This protein binds this small molecule.
Small molecule (SMILES): Fc1ccc(F)c(C2=NCCC2)c1

Binding-site contacts:
Ligand atom CAI contacts residue MET174 of chain 1.B at 3.5 Å (hydrophobic).
Ligand atom CAK contacts residue PRO123 of chain 1.B at 4.1 Å (hydrophobic).
Ligand atom CAK contacts residue PHE215 of chain 1.A at 3.9 Å (hydrophobic).
Ligand atom CAM contacts residue VAL120 of chain 1.B at 3.9 Å (hydrophobic).
Ligand atom NAC contacts residue TRP177 of chain 1.B at 4.0 Å.
Ligand atom CAG contacts residue NDP1 of chain 1.G at 3.6 Å.
Ligand atom CAL contacts residue VAL120 of chain 1.B at 3.8 Å (hydrophobic).
Ligand atom CAM contacts residue CYS122 of chain 1.B at 3.9 Å (hydrophobic).
Ligand atom CAM contacts residue THR121 of chain 1.B at 3.6 Å.
Ligand atom NAC contacts residue NDP1 of chain 1.G at 3.2 Å (h-bond).
Ligand atom CAD contacts residue NDP1 of chain 1.G at 4.0 Å.
Ligand atom CAH contacts residue NDP1 of chain 1.G at 3.6 Å.
Ligand atom CAG contacts residue ASP233 of chain 1.A at 3.9 Å.
Ligand atom CAE contacts residue ASP233 of chain 1.A at 4.2 Å.
Ligand atom CAF contacts residue TRP177 of chain 1.B at 4.2 Å (hydrophobic).
Ligand atom CAJ contacts residue PHE215 of chain 1.A at 3.8 Å (hydrophobic).
Ligand atom CAJ contacts residue TRP177 of chain 1.B at 3.8 Å (hydrophobic).
Ligand atom CAI contacts residue NDP1 of chain 1.G at 3.3 Å.
Ligand atom FAB contacts residue PRO123 of chain 1.B at 3.7 Å.
Ligand atom CAK contacts residue THR121 of chain 1.B at 3.9 Å.
Ligand atom CAM contacts residue NDP1 of chain 1.G at 4.1 Å.
Ligand atom FAA contacts residue NDP1 of chain 1.G at 3.5 Å.
Ligand atom CAK contacts residue CYS122 of chain 1.B at 3.9 Å (hydrophobic).
Ligand atom CAL contacts residue TYR170 of chain 1.B at 4.0 Å (hydrophobic).
Ligand atom FAA contacts residue MET174 of chain 1.B at 3.4 Å.
Ligand atom FAA contacts residue TYR170 of chain 1.B at 3.3 Å.
Ligand atom FAB contacts residue THR121 of chain 1.B at 3.2 Å.
Ligand atom CAE contacts residue TRP178 of chain 1.B at 3.9 Å (hydrophobic).
Ligand atom CAH contacts residue MET174 of chain 1.B at 4.2 Å (hydrophobic).
Ligand atom CAL contacts residue NDP1 of chain 1.G at 3.5 Å.
Ligand atom FAB contacts residue TRP177 of chain 1.B at 3.9 Å.
Ligand atom CAD contacts residue TRP178 of chain 1.B at 4.2 Å (hydrophobic).
Ligand atom CAK contacts residue TRP177 of chain 1.B at 4.2 Å (hydrophobic).
Ligand atom CAG contacts residue TYR219 of chain 1.A at 3.9 Å (hydrophobic).
Ligand atom CAL contacts residue MET174 of chain 1.B at 3.6 Å (hydrophobic).
Ligand atom FAB contacts residue CYS122 of chain 1.B at 3.7 Å.
Ligand atom CAJ contacts residue NDP1 of chain 1.G at 4.1 Å.
Ligand atom FAB contacts residue PHE215 of chain 1.A at 3.2 Å.
Ligand atom CAF contacts residue NDP1 of chain 1.G at 3.5 Å.
Ligand atom CAI contacts residue TYR170 of chain 1.B at 4.1 Å (hydrophobic).

Sequence of chain 1.A:
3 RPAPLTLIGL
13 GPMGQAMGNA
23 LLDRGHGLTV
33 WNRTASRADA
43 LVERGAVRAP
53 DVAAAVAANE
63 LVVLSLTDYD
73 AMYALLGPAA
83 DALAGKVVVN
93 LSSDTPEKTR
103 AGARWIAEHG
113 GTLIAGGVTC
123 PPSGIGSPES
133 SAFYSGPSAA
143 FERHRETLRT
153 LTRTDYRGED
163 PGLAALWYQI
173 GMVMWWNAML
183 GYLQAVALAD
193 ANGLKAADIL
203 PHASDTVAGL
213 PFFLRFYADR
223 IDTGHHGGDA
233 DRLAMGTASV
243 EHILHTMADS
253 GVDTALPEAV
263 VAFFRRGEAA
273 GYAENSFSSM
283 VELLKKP

Sequence of chain 1.B:
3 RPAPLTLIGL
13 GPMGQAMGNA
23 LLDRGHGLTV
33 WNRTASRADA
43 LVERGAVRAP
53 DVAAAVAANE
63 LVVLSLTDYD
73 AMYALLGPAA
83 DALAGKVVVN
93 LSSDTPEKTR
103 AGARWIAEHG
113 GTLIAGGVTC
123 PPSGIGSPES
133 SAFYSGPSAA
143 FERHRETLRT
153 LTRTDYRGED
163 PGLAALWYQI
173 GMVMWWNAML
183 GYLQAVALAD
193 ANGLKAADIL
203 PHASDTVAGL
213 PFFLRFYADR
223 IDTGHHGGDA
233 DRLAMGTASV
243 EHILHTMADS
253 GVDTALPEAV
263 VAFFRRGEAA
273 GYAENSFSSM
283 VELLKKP